This small molecule binds to this protein.
Small molecule (SMILES): CC(=O)N[C@H]1[C@H](O[C@H]2[C@H](O)[C@@H](NC(C)=O)CO[C@@H]2CO)O[C@H](CO)[C@@H](O)[C@@H]1O

Sequence of chain 1.A:
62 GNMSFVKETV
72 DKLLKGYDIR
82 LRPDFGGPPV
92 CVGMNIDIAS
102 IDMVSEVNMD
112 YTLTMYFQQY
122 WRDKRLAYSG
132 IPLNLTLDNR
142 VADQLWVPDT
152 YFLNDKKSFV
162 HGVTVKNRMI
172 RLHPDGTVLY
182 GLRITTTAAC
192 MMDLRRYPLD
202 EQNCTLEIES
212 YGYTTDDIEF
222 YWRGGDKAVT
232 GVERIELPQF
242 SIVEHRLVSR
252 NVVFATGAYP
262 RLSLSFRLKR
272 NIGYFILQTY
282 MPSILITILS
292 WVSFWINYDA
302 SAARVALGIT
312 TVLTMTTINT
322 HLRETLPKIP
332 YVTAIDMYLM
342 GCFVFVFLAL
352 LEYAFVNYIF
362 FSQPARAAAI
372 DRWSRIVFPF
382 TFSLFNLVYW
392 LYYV

Binding-site contacts:
Ligand atom C8 contacts residue ASN135 of chain 1.A at 4.5 Å.
Ligand atom C5 contacts residue HIS174 of chain 1.A at 4.1 Å.
Ligand atom C1 contacts residue ASN135 of chain 1.A at 1.4 Å.
Ligand atom O5 contacts residue HIS174 of chain 1.A at 3.4 Å.
Ligand atom O5 contacts residue ASN135 of chain 1.A at 2.3 Å (h-bond).
Ligand atom C1 contacts residue HIS174 of chain 1.A at 3.9 Å.
Ligand atom N2 contacts residue ASN135 of chain 1.A at 2.9 Å (h-bond).
Ligand atom C8 contacts residue LEU134 of chain 1.A at 4.1 Å (hydrophobic).
Ligand atom C2 contacts residue ASN135 of chain 1.A at 2.5 Å.
Ligand atom C7 contacts residue ASN135 of chain 1.A at 3.6 Å.
Ligand atom C4 contacts residue ASN135 of chain 1.A at 4.2 Å.
Ligand atom C6 contacts residue HIS174 of chain 1.A at 4.3 Å.
Ligand atom C5 contacts residue ASN135 of chain 1.A at 3.6 Å.
Ligand atom C3 contacts residue ASN135 of chain 1.A at 3.8 Å.
Ligand atom C8 contacts residue PRO133 of chain 1.A at 3.5 Å (hydrophobic).
Ligand atom O7 contacts residue ASN135 of chain 1.A at 3.8 Å.